Binding-site contacts:
Ligand atom CAA contacts residue TYR153 of chain 1.A at 3.5 Å (hydrophobic).
Ligand atom CAT contacts residue TRP203 of chain 1.A at 3.6 Å (hydrophobic).
Ligand atom CAA contacts residue SER178 of chain 1.A at 3.5 Å.
Ligand atom OAD contacts residue LYS274 of chain 1.A at 3.1 Å (salt-bridge).
Ligand atom CAH contacts residue GLN202 of chain 1.A at 3.2 Å.
Ligand atom CAH contacts residue TRP203 of chain 1.A at 3.5 Å (hydrophobic).
Ligand atom CAK contacts residue PHE135 of chain 1.A at 3.6 Å (hydrophobic).
Ligand atom CAL contacts residue PHE155 of chain 1.A at 3.6 Å (hydrophobic).
Ligand atom CAT contacts residue ASN228 of chain 1.A at 3.5 Å.
Ligand atom CBC contacts residue TRP203 of chain 1.A at 3.6 Å (hydrophobic).
Ligand atom CAS contacts residue TYR201 of chain 1.A at 3.5 Å (hydrophobic).
Ligand atom CAG contacts residue GLN202 of chain 1.A at 3.3 Å.
Ligand atom CAL contacts residue ILE111 of chain 1.A at 3.7 Å (hydrophobic).
Ligand atom NBG contacts residue TRP203 of chain 1.A at 3.3 Å.
Ligand atom NAC contacts residue THR114 of chain 1.A at 3.3 Å (h-bond).
Ligand atom CAG contacts residue TRP203 of chain 1.A at 3.7 Å (hydrophobic).
Ligand atom CBB contacts residue ILE111 of chain 1.A at 3.6 Å (hydrophobic).
Ligand atom OAX contacts residue MET195 of chain 1.A at 3.6 Å.
Ligand atom CAG contacts residue ASN228 of chain 1.A at 3.6 Å.
Ligand atom OAE contacts residue ILE113 of chain 1.A at 3.3 Å (h-bond).
Ligand atom CAJ contacts residue PHE155 of chain 1.A at 3.7 Å (hydrophobic).
Ligand atom NAU contacts residue PHE155 of chain 1.A at 3.7 Å.
Ligand atom CAY contacts residue ASP112 of chain 1.A at 3.8 Å.
Ligand atom CAA contacts residue VAL179 of chain 1.A at 3.2 Å (hydrophobic).
Ligand atom OAX contacts residue ILE111 of chain 1.A at 3.5 Å.
Ligand atom CAH contacts residue ASN228 of chain 1.A at 3.4 Å.
Ligand atom CAN contacts residue PHE155 of chain 1.A at 3.8 Å (hydrophobic).
Ligand atom OAD contacts residue ALA275 of chain 1.A at 3.2 Å.
Ligand atom CAY contacts residue THR114 of chain 1.A at 3.8 Å.
Ligand atom CAO contacts residue ILE111 of chain 1.A at 3.8 Å (hydrophobic).
Ligand atom CAO contacts residue PHE135 of chain 1.A at 3.8 Å (hydrophobic).
Ligand atom CAN contacts residue PRO177 of chain 1.A at 3.4 Å (hydrophobic).
Ligand atom CAP contacts residue ILE111 of chain 1.A at 3.8 Å (hydrophobic).
Ligand atom CAZ contacts residue TRP203 of chain 1.A at 3.5 Å (hydrophobic).
Ligand atom CBC contacts residue ASN228 of chain 1.A at 3.8 Å.
Ligand atom OAE contacts residue ASP112 of chain 1.A at 3.6 Å.
Ligand atom CAA contacts residue PRO177 of chain 1.A at 3.5 Å (hydrophobic).
Ligand atom NAC contacts residue ASP112 of chain 1.A at 2.5 Å (salt-bridge).
Ligand atom CAI contacts residue PHE135 of chain 1.A at 3.7 Å (hydrophobic).
Ligand atom CAS contacts residue TRP203 of chain 1.A at 3.8 Å (hydrophobic).

Sequence of chain 1.A:
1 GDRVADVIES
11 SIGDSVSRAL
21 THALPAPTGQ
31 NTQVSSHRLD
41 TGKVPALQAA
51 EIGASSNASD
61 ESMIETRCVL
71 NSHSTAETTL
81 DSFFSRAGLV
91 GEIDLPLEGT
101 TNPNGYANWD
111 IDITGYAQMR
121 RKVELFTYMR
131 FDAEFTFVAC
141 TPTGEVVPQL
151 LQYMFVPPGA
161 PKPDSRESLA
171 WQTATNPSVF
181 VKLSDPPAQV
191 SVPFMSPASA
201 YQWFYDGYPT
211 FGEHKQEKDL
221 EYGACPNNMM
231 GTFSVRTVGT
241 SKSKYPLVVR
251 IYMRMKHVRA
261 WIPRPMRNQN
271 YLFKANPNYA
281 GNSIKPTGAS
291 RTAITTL

Sequence of chain 1.C:
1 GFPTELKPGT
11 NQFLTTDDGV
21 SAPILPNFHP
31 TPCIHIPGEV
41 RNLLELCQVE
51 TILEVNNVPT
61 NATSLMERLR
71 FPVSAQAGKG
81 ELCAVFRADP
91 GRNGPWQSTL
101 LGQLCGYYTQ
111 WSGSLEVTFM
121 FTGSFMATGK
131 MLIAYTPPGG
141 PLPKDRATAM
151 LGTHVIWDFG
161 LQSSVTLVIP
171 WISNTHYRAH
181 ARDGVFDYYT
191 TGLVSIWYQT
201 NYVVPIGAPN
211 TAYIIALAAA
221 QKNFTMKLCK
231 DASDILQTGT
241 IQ

A protein and the small-molecule ligand that binds it are described below.
Small molecule (SMILES): CCO/N=C/c1ccc(OCC[C@@H](C)CCN2CCN(c3ccnc(C(N)=O)c3)C2=O)cc1